This protein binds this small molecule.
Small molecule (SMILES): OC[C@H]1O[C@@H](O)[C@H](O)[C@@H](O)[C@H]1O

Sequence of chain 1.D:
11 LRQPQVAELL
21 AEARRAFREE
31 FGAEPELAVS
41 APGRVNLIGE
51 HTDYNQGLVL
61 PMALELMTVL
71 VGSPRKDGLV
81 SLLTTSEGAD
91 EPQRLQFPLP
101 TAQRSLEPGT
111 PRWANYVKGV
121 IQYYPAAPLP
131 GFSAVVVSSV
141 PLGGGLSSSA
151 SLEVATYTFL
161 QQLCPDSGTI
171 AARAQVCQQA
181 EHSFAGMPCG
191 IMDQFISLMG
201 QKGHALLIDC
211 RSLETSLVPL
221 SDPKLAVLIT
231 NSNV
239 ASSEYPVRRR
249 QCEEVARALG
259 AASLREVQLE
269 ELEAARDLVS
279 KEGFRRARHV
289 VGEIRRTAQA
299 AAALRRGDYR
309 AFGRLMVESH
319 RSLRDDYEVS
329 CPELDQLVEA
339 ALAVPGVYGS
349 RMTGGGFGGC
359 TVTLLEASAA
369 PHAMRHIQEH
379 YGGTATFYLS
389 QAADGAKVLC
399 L

Binding-site contacts:
Ligand atom O4 contacts residue ASP53 of chain 1.D at 2.9 Å (salt-bridge).
Ligand atom O2 contacts residue ASP193 of chain 1.D at 2.6 Å (salt-bridge).
Ligand atom O3 contacts residue ASP193 of chain 1.D at 4.4 Å.
Ligand atom C2 contacts residue CYS189 of chain 1.D at 4.3 Å (hydrophobic).
Ligand atom O6 contacts residue ASN46 of chain 1.D at 4.2 Å.
Ligand atom C3 contacts residue GLY190 of chain 1.D at 4.0 Å.
Ligand atom O1 contacts residue GLY352 of chain 1.D at 4.2 Å.
Ligand atom O6 contacts residue GLU50 of chain 1.D at 2.4 Å (salt-bridge).
Ligand atom O6 contacts residue GLY49 of chain 1.D at 4.1 Å.
Ligand atom C1 contacts residue ARG44 of chain 1.D at 3.9 Å.
Ligand atom O1 contacts residue GLY353 of chain 1.D at 3.5 Å (h-bond).
Ligand atom O5 contacts residue GLU50 of chain 1.D at 4.3 Å.
Ligand atom O3 contacts residue GLY190 of chain 1.D at 2.6 Å (h-bond).
Ligand atom C4 contacts residue TYR243 of chain 1.D at 3.8 Å (hydrophobic).
Ligand atom O1 contacts residue ASP193 of chain 1.D at 4.0 Å.
Ligand atom C6 contacts residue HIS51 of chain 1.D at 3.1 Å.
Ligand atom C2 contacts residue ASP193 of chain 1.D at 3.5 Å.
Ligand atom O4 contacts residue TYR54 of chain 1.D at 3.4 Å.
Ligand atom C6 contacts residue GLY352 of chain 1.D at 4.0 Å.
Ligand atom C2 contacts residue TYR243 of chain 1.D at 3.7 Å (hydrophobic).
Ligand atom C3 contacts residue ASP193 of chain 1.D at 3.7 Å.
Ligand atom O5 contacts residue TYR243 of chain 1.D at 4.0 Å.
Ligand atom O6 contacts residue HIS51 of chain 1.D at 2.4 Å (h-bond).
Ligand atom C4 contacts residue ASP53 of chain 1.D at 3.3 Å.
Ligand atom C1 contacts residue ASP193 of chain 1.D at 3.6 Å.
Ligand atom O3 contacts residue ASP53 of chain 1.D at 2.8 Å (salt-bridge).
Ligand atom O5 contacts residue GLY352 of chain 1.D at 3.8 Å.
Ligand atom C6 contacts residue GLU50 of chain 1.D at 3.2 Å.
Ligand atom C5 contacts residue GLU50 of chain 1.D at 3.6 Å.
Ligand atom O5 contacts residue GLY353 of chain 1.D at 3.6 Å (h-bond).
Ligand atom O4 contacts residue TYR243 of chain 1.D at 2.6 Å (h-bond).
Ligand atom C1 contacts residue GLY353 of chain 1.D at 4.0 Å.
Ligand atom C3 contacts residue ASP53 of chain 1.D at 3.4 Å.
Ligand atom O2 contacts residue CYS189 of chain 1.D at 3.5 Å.
Ligand atom C3 contacts residue TYR243 of chain 1.D at 3.8 Å (hydrophobic).
Ligand atom O3 contacts residue TYR243 of chain 1.D at 3.4 Å (h-bond).
Ligand atom O3 contacts residue CYS189 of chain 1.D at 3.6 Å.
Ligand atom O6 contacts residue GLY352 of chain 1.D at 4.4 Å.
Ligand atom O1 contacts residue ARG44 of chain 1.D at 4.0 Å.
Ligand atom O4 contacts residue GLY190 of chain 1.D at 4.3 Å.